Sequence of chain 60.A:
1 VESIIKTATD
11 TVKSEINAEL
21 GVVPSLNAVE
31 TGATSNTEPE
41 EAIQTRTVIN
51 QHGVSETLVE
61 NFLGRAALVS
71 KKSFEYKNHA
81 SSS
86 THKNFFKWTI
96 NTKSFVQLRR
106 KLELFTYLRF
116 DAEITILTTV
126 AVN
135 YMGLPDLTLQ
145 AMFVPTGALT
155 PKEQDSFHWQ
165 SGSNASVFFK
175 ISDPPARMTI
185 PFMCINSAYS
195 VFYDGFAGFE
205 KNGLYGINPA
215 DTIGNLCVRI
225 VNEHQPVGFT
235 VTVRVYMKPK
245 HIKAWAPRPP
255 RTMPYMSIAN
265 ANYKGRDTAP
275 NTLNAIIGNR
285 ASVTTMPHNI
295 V

A protein and the small-molecule ligand that binds it are described below.
Small molecule (SMILES): CC(=O)N[C@@H]1[C@@H](O)[C@H](O[C@@H]2O[C@H](CO)[C@H](O)[C@H](O[C@]3(C(=O)O)C[C@H](O)[C@@H](NC(C)=O)[C@H]([C@H](O)[C@H](O)CO)O3)[C@H]2O)[C@@H](CO)O[C@H]1O

Sequence of chain 60.C:
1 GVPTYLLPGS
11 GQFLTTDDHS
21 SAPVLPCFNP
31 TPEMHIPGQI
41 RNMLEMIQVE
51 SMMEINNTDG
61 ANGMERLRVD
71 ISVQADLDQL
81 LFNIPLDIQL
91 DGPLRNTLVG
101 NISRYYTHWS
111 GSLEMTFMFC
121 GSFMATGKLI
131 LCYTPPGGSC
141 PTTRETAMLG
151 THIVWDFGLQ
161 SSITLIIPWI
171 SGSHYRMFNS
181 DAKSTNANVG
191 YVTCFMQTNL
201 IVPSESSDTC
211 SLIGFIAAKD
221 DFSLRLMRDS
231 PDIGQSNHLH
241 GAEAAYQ

Binding-site contacts:
Ligand atom C11 contacts residue ILE233 of chain 60.C at 3.6 Å (hydrophobic).
Ligand atom C3 contacts residue ARG104 of chain 60.C at 3.8 Å.
Ligand atom O5 contacts residue ASN283 of chain 60.A at 3.7 Å.
Ligand atom O6 contacts residue ASN283 of chain 60.A at 3.0 Å (h-bond).
Ligand atom C5 contacts residue ASN283 of chain 60.A at 3.8 Å.
Ligand atom O6 contacts residue GLY282 of chain 60.A at 3.5 Å.
Ligand atom O2 contacts residue GLY282 of chain 60.A at 3.8 Å.
Ligand atom C11 contacts residue PRO231 of chain 60.C at 3.5 Å (hydrophobic).
Ligand atom C5 contacts residue PRO231 of chain 60.C at 3.7 Å (hydrophobic).
Ligand atom C5 contacts residue PRO274 of chain 60.A at 3.9 Å (hydrophobic).
Ligand atom C11 contacts residue ASP232 of chain 60.C at 3.6 Å.
Ligand atom O4 contacts residue ASP232 of chain 60.C at 2.8 Å (salt-bridge).
Ligand atom O4 contacts residue PRO231 of chain 60.C at 3.9 Å.
Ligand atom C6 contacts residue ALA273 of chain 60.A at 3.8 Å (hydrophobic).
Ligand atom C6 contacts residue ASN283 of chain 60.A at 3.8 Å.
Ligand atom C4 contacts residue PRO231 of chain 60.C at 3.6 Å (hydrophobic).
Ligand atom C5 contacts residue ASN275 of chain 60.A at 3.5 Å.
Ligand atom C10 contacts residue ASN275 of chain 60.A at 3.3 Å.
Ligand atom O10 contacts residue ARG270 of chain 60.A at 3.6 Å.
Ligand atom N5 contacts residue ASN275 of chain 60.A at 3.4 Å (h-bond).
Ligand atom C10 contacts residue PRO231 of chain 60.C at 3.8 Å (hydrophobic).
Ligand atom C5 contacts residue GLY282 of chain 60.A at 3.8 Å.
Ligand atom O2 contacts residue ASP91 of chain 60.C at 2.5 Å (salt-bridge).
Ligand atom C11 contacts residue GLY234 of chain 60.C at 3.8 Å.
Ligand atom C1 contacts residue ASN283 of chain 60.A at 3.4 Å.
Ligand atom C6 contacts residue GLY282 of chain 60.A at 3.6 Å.
Ligand atom O4 contacts residue ARG95 of chain 60.C at 3.5 Å.
Ligand atom C1 contacts residue ARG104 of chain 60.C at 3.8 Å.
Ligand atom O4 contacts residue ASN275 of chain 60.A at 3.0 Å (h-bond).
Ligand atom C4 contacts residue ASP232 of chain 60.C at 3.4 Å.
Ligand atom O2 contacts residue PRO274 of chain 60.A at 3.4 Å.
Ligand atom O7 contacts residue PRO274 of chain 60.A at 3.6 Å.
Ligand atom C2 contacts residue ASP91 of chain 60.C at 3.2 Å.
Ligand atom O3 contacts residue ASP91 of chain 60.C at 3.5 Å.
Ligand atom O6 contacts residue PRO274 of chain 60.A at 3.6 Å.
Ligand atom O10 contacts residue ASN275 of chain 60.A at 3.0 Å (h-bond).
Ligand atom C4 contacts residue ASN275 of chain 60.A at 3.7 Å.
Ligand atom N5 contacts residue PRO231 of chain 60.C at 3.0 Å (h-bond).
Ligand atom O6 contacts residue ALA273 of chain 60.A at 3.7 Å.
Ligand atom O1B contacts residue ARG104 of chain 60.C at 3.0 Å (salt-bridge).